A protein and the small-molecule ligand that binds it are described below.
Small molecule (SMILES): N[C@@H](CCCC[NH3+])C(=O)O

Binding-site contacts:
Ligand atom N contacts residue HIS231 of chain 1.A at 4.0 Å.
Ligand atom CG contacts residue ASN112 of chain 1.A at 3.8 Å.
Ligand atom OXT contacts residue VAL1 of chain 1.LA at 3.8 Å.
Ligand atom CD contacts residue ASN111 of chain 1.A at 4.3 Å.
Ligand atom CG contacts residue LEU202 of chain 1.A at 4.4 Å (hydrophobic).
Ligand atom CB contacts residue VAL1 of chain 1.LA at 3.4 Å (hydrophobic).
Ligand atom CA contacts residue HIS231 of chain 1.A at 3.6 Å.
Ligand atom CA contacts residue VAL1 of chain 1.LA at 2.4 Å (hydrophobic).
Ligand atom CE contacts residue PHE130 of chain 1.A at 4.1 Å (hydrophobic).
Ligand atom O contacts residue ASP226 of chain 1.A at 4.4 Å.
Ligand atom NZ contacts residue ASN112 of chain 1.A at 4.3 Å.
Ligand atom CA contacts residue ARG203 of chain 1.A at 4.0 Å.
Ligand atom C contacts residue VAL1 of chain 1.LA at 3.5 Å (hydrophobic).
Ligand atom N contacts residue VAL1 of chain 1.LA at 1.3 Å.
Ligand atom CB contacts residue LEU202 of chain 1.A at 4.2 Å (hydrophobic).
Ligand atom CE contacts residue ASN111 of chain 1.A at 3.8 Å.
Ligand atom NZ contacts residue ASN111 of chain 1.A at 3.0 Å (h-bond).
Ligand atom C contacts residue ASN112 of chain 1.A at 3.8 Å.
Ligand atom CA contacts residue ASN112 of chain 1.A at 4.2 Å.
Ligand atom CD contacts residue ASN112 of chain 1.A at 3.6 Å.
Ligand atom CG contacts residue ASN111 of chain 1.A at 4.4 Å.
Ligand atom N contacts residue ARG203 of chain 1.A at 4.5 Å.
Ligand atom N contacts residue ASN112 of chain 1.A at 3.2 Å (h-bond).
Ligand atom OXT contacts residue HIS231 of chain 1.A at 3.6 Å.
Ligand atom OXT contacts residue ASN112 of chain 1.A at 3.0 Å (h-bond).
Ligand atom O contacts residue HIS231 of chain 1.A at 3.3 Å.
Ligand atom C contacts residue HIS231 of chain 1.A at 3.4 Å.
Ligand atom CB contacts residue ARG203 of chain 1.A at 4.2 Å.
Ligand atom NZ contacts residue PHE130 of chain 1.A at 4.2 Å.
Ligand atom CG contacts residue VAL1 of chain 1.LA at 4.1 Å (hydrophobic).

Sequence of chain 1.A:
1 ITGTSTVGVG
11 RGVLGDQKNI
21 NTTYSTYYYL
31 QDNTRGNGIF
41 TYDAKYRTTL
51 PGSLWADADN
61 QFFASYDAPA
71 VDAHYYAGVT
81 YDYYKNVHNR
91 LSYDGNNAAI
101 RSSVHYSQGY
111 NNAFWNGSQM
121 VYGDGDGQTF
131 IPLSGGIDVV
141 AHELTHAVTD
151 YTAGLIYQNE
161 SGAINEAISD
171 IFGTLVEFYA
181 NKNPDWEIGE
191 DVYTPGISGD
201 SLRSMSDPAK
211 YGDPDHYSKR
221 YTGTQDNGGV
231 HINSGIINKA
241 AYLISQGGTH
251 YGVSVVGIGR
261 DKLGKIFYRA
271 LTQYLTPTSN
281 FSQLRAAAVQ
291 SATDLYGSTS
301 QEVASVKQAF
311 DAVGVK